A small-molecule ligand and the protein it binds are described below.
Small molecule (SMILES): CC(=O)N[C@@H]1[C@@H](O)[C@H](O)[C@@H](CO)O[C@H]1O

Binding-site contacts:
Ligand atom O5 contacts residue ASN326 of chain 1.A at 2.4 Å (h-bond).
Ligand atom C3 contacts residue GLU351 of chain 1.A at 4.5 Å.
Ligand atom C2 contacts residue GLU351 of chain 1.A at 4.4 Å.
Ligand atom O7 contacts residue ASN326 of chain 1.A at 3.8 Å.
Ligand atom C4 contacts residue ASN326 of chain 1.A at 4.2 Å.
Ligand atom C2 contacts residue ASN326 of chain 1.A at 2.5 Å.
Ligand atom C3 contacts residue ASN326 of chain 1.A at 3.8 Å.
Ligand atom C7 contacts residue ASN326 of chain 1.A at 3.8 Å.
Ligand atom C1 contacts residue GLU351 of chain 1.A at 3.4 Å.
Ligand atom C6 contacts residue SER328 of chain 1.A at 4.2 Å.
Ligand atom C4 contacts residue GLU351 of chain 1.A at 4.4 Å.
Ligand atom C5 contacts residue ASN326 of chain 1.A at 3.7 Å.
Ligand atom O6 contacts residue SER328 of chain 1.A at 3.9 Å.
Ligand atom O5 contacts residue GLU351 of chain 1.A at 3.3 Å (salt-bridge).
Ligand atom C5 contacts residue GLU351 of chain 1.A at 3.2 Å.
Ligand atom C1 contacts residue ASN326 of chain 1.A at 1.4 Å.
Ligand atom N2 contacts residue ASN326 of chain 1.A at 3.0 Å (h-bond).
Ligand atom C6 contacts residue GLU351 of chain 1.A at 3.8 Å.

Sequence of chain 1.A:
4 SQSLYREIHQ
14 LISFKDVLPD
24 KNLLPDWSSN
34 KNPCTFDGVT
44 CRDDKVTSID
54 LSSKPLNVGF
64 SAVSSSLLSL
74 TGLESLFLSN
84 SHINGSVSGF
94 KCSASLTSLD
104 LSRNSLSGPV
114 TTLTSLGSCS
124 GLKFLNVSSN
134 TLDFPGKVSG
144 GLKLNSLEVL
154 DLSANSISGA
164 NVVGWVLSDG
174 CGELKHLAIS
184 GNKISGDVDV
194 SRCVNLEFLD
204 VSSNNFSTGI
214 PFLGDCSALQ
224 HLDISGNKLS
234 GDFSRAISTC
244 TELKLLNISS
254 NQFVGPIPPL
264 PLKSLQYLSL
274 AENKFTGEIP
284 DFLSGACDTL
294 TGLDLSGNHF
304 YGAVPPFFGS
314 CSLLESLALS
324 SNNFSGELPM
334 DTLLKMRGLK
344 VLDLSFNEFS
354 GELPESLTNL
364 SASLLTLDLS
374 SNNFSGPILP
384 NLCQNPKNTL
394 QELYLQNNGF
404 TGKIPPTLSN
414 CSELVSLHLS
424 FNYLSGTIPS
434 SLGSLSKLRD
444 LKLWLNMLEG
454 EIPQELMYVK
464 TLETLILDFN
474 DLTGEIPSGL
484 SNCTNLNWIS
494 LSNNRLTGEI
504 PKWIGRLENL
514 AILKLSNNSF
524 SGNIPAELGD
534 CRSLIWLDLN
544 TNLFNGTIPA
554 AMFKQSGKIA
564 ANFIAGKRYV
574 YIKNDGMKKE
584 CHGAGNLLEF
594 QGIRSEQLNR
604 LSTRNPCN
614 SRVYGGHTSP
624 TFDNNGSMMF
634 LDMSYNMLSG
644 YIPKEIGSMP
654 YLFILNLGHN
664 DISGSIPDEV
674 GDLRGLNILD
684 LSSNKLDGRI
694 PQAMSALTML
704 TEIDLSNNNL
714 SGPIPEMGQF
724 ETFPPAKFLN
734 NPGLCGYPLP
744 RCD